Binding-site contacts:
Ligand atom CMB contacts residue PHE43 of chain 1.C at 3.4 Å (hydrophobic).
Ligand atom NA contacts residue ASP72 of chain 1.C at 2.9 Å (salt-bridge).
Ligand atom CAC contacts residue CYS102 of chain 1.C at 1.7 Å (hydrophobic).
Ligand atom NC contacts residue ASP72 of chain 1.C at 2.6 Å (salt-bridge).
Ligand atom CHD contacts residue ARG73 of chain 1.C at 3.2 Å.
Ligand atom NA contacts residue TYR103 of chain 1.C at 3.1 Å.
Ligand atom NB contacts residue TYR103 of chain 1.C at 3.2 Å (h-bond).
Ligand atom CAA contacts residue GLN89 of chain 1.C at 2.9 Å.
Ligand atom OB contacts residue HIS133 of chain 1.C at 2.8 Å (h-bond).
Ligand atom C1D contacts residue ASP72 of chain 1.C at 3.2 Å.
Ligand atom O2D contacts residue VAL100 of chain 1.C at 3.3 Å (h-bond).
Ligand atom C1A contacts residue TYR103 of chain 1.C at 3.5 Å (hydrophobic).
Ligand atom C2A contacts residue TYR103 of chain 1.C at 3.4 Å (hydrophobic).
Ligand atom CBB contacts residue CYS41 of chain 1.C at 3.5 Å (hydrophobic).
Ligand atom C4D contacts residue TYR74 of chain 1.C at 3.2 Å (hydrophobic).
Ligand atom CMA contacts residue TYR103 of chain 1.C at 3.4 Å (hydrophobic).
Ligand atom C2A contacts residue GLN89 of chain 1.C at 3.5 Å.
Ligand atom O1D contacts residue VAL100 of chain 1.C at 2.7 Å (h-bond).
Ligand atom C3D contacts residue TYR74 of chain 1.C at 3.3 Å (hydrophobic).
Ligand atom C4A contacts residue TYR103 of chain 1.C at 3.3 Å (hydrophobic).
Ligand atom O1A contacts residue ARG87 of chain 1.C at 3.4 Å (salt-bridge).
Ligand atom O2A contacts residue ARG87 of chain 1.C at 3.3 Å (salt-bridge).
Ligand atom CBA contacts residue TYR83 of chain 1.C at 3.2 Å (hydrophobic).
Ligand atom CMA contacts residue GLN89 of chain 1.C at 3.0 Å.
Ligand atom CGD contacts residue VAL100 of chain 1.C at 3.4 Å (hydrophobic).
Ligand atom ND contacts residue ASP72 of chain 1.C at 2.2 Å (salt-bridge).
Ligand atom O2D contacts residue TYR103 of chain 1.C at 3.0 Å.
Ligand atom O1A contacts residue TYR83 of chain 1.C at 2.6 Å (h-bond).
Ligand atom C3A contacts residue TYR103 of chain 1.C at 3.0 Å (hydrophobic).
Ligand atom C4C contacts residue ASP72 of chain 1.C at 3.4 Å.
Ligand atom C4A contacts residue PHE75 of chain 1.C at 3.4 Å (hydrophobic).
Ligand atom CHD contacts residue ASP72 of chain 1.C at 3.5 Å.
Ligand atom CBC contacts residue CYS102 of chain 1.C at 2.6 Å (hydrophobic).
Ligand atom C3C contacts residue CYS102 of chain 1.C at 2.7 Å (hydrophobic).
Ligand atom C3A contacts residue PHE75 of chain 1.C at 3.4 Å (hydrophobic).
Ligand atom CGA contacts residue TYR83 of chain 1.C at 3.3 Å (hydrophobic).
Ligand atom OB contacts residue ILE115 of chain 1.C at 3.0 Å.
Ligand atom C1A contacts residue ASP72 of chain 1.C at 3.5 Å.
Ligand atom CHA contacts residue TYR74 of chain 1.C at 3.5 Å (hydrophobic).
Ligand atom C4D contacts residue ASP72 of chain 1.C at 3.2 Å.

Sequence of chain 1.C:
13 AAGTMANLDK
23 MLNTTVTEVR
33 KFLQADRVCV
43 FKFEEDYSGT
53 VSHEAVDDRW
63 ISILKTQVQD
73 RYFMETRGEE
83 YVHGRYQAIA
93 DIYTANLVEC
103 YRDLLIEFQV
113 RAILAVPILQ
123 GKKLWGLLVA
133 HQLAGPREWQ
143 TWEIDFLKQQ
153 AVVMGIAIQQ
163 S

This protein binds this small molecule.
Small molecule (SMILES): C=CC1=C(C)/C(=C/c2[nH]c(/C=C3\N=C(/C=C4\NC(=O)[C@H](C)[C@@H]4C=C)C(C)=C3CCC(=O)O)c(CCC(=O)O)c2C)NC1=O